Sequence of chain 1.B:
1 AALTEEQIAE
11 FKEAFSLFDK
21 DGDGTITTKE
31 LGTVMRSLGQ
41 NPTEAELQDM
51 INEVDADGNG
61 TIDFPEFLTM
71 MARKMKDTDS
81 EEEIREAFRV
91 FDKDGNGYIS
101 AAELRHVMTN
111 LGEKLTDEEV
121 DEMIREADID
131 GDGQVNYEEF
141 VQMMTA

The small molecule below binds the protein below.
Small molecule (SMILES): Cc1cc2c(cc1Br)NC(=O)/C2=N\O

Sequence of chain 1.A:
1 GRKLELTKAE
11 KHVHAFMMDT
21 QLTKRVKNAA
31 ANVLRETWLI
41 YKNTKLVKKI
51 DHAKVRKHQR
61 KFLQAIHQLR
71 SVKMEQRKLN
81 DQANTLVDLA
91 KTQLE

Binding-site contacts:
Ligand atom C5 contacts residue LEU86 of chain 1.A at 3.9 Å (hydrophobic).
Ligand atom C7 contacts residue MET70 of chain 1.B at 3.6 Å (hydrophobic).
Ligand atom BR contacts residue LEU31 of chain 1.B at 4.0 Å.
Ligand atom N1 contacts residue VAL87 of chain 1.A at 4.0 Å.
Ligand atom O contacts residue ALA83 of chain 1.A at 3.8 Å.
Ligand atom C5 contacts residue MET70 of chain 1.B at 3.4 Å (hydrophobic).
Ligand atom O contacts residue PHE16 of chain 1.A at 3.8 Å.
Ligand atom O1 contacts residue ALA83 of chain 1.A at 3.3 Å.
Ligand atom N1 contacts residue MET70 of chain 1.B at 3.4 Å (h-bond).
Ligand atom O contacts residue GLU53 of chain 1.B at 3.6 Å.
Ligand atom C7 contacts residue VAL54 of chain 1.B at 4.0 Å (hydrophobic).
Ligand atom C7 contacts residue ALA83 of chain 1.A at 3.5 Å (hydrophobic).
Ligand atom C8 contacts residue PHE67 of chain 1.B at 3.5 Å (hydrophobic).
Ligand atom C6 contacts residue ALA83 of chain 1.A at 3.7 Å (hydrophobic).
Ligand atom C3 contacts residue MET50 of chain 1.B at 3.7 Å (hydrophobic).
Ligand atom BR contacts residue ILE26 of chain 1.B at 3.9 Å.
Ligand atom C contacts residue MET71 of chain 1.B at 4.0 Å (hydrophobic).
Ligand atom C3 contacts residue VAL54 of chain 1.B at 3.5 Å (hydrophobic).
Ligand atom O contacts residue VAL54 of chain 1.B at 4.0 Å.
Ligand atom C2 contacts residue ILE62 of chain 1.B at 3.8 Å (hydrophobic).
Ligand atom C8 contacts residue MET71 of chain 1.B at 3.4 Å (hydrophobic).
Ligand atom C1 contacts residue LEU86 of chain 1.A at 3.6 Å (hydrophobic).
Ligand atom C contacts residue MET70 of chain 1.B at 3.6 Å (hydrophobic).
Ligand atom BR contacts residue PHE67 of chain 1.B at 3.9 Å.
Ligand atom C contacts residue LEU86 of chain 1.A at 3.6 Å (hydrophobic).
Ligand atom C6 contacts residue MET50 of chain 1.B at 3.9 Å (hydrophobic).
Ligand atom C5 contacts residue MET71 of chain 1.B at 3.7 Å (hydrophobic).
Ligand atom C4 contacts residue VAL54 of chain 1.B at 4.0 Å (hydrophobic).
Ligand atom C3 contacts residue LEU86 of chain 1.A at 4.0 Å (hydrophobic).
Ligand atom N1 contacts residue ALA83 of chain 1.A at 3.4 Å.
Ligand atom N1 contacts residue LYS74 of chain 1.B at 4.0 Å.
Ligand atom C2 contacts residue LEU86 of chain 1.A at 3.6 Å (hydrophobic).
Ligand atom C5 contacts residue VAL87 of chain 1.A at 3.9 Å (hydrophobic).
Ligand atom O1 contacts residue LYS74 of chain 1.B at 3.1 Å (salt-bridge).
Ligand atom C2 contacts residue MET50 of chain 1.B at 4.0 Å (hydrophobic).
Ligand atom C6 contacts residue VAL54 of chain 1.B at 3.5 Å (hydrophobic).
Ligand atom C8 contacts residue LEU86 of chain 1.A at 3.6 Å (hydrophobic).
Ligand atom N contacts residue VAL54 of chain 1.B at 3.2 Å.
Ligand atom N contacts residue MET50 of chain 1.B at 2.9 Å (h-bond).
Ligand atom C4 contacts residue MET70 of chain 1.B at 3.5 Å (hydrophobic).